Sequence of chain 1.A:
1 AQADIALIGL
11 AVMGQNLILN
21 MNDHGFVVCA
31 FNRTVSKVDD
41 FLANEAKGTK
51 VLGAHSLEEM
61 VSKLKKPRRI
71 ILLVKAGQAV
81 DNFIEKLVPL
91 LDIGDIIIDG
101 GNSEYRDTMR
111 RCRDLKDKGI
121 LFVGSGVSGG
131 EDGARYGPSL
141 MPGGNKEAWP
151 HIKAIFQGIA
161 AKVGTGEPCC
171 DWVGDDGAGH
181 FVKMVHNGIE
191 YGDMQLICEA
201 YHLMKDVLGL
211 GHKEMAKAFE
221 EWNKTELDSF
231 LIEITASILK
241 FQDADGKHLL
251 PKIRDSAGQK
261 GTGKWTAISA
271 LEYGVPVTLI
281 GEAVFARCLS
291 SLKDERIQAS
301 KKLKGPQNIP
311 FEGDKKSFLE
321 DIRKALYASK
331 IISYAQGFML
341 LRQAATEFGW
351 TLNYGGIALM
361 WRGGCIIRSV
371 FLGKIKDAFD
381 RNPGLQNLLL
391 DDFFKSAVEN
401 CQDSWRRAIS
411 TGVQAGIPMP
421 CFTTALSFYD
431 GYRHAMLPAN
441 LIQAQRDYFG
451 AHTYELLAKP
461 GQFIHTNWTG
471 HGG

Binding-site contacts:
Ligand atom C2 contacts residue VAL127 of chain 1.A at 3.9 Å (hydrophobic).
Ligand atom O6 contacts residue GLU190 of chain 1.A at 4.0 Å.
Ligand atom O3 contacts residue ASN187 of chain 1.A at 2.8 Å (h-bond).
Ligand atom O1 contacts residue SER128 of chain 1.A at 2.8 Å (h-bond).
Ligand atom C1 contacts residue LYS183 of chain 1.A at 4.0 Å.
Ligand atom C1 contacts residue ILE366 of chain 1.A at 3.9 Å (hydrophobic).
Ligand atom O2P contacts residue TYR191 of chain 1.A at 3.6 Å.
Ligand atom P contacts residue TYR191 of chain 1.A at 3.7 Å.
Ligand atom O1 contacts residue GLU190 of chain 1.A at 4.0 Å.
Ligand atom O1A contacts residue ASN187 of chain 1.A at 3.4 Å (h-bond).
Ligand atom O2P contacts residue ARG287 of chain 1.A at 2.9 Å (salt-bridge).
Ligand atom O1A contacts residue GLU190 of chain 1.A at 3.0 Å (salt-bridge).
Ligand atom C5 contacts residue HIS452 of chain 2.A at 3.9 Å.
Ligand atom C3 contacts residue LYS183 of chain 1.A at 3.8 Å.
Ligand atom O1A contacts residue ILE366 of chain 1.A at 3.9 Å.
Ligand atom P contacts residue ARG446 of chain 2.A at 3.5 Å.
Ligand atom C4 contacts residue HIS452 of chain 2.A at 4.0 Å.
Ligand atom O1P contacts residue ARG446 of chain 2.A at 2.5 Å (salt-bridge).
Ligand atom C1 contacts residue ASN187 of chain 1.A at 4.0 Å.
Ligand atom O3P contacts residue GLN259 of chain 1.A at 3.9 Å.
Ligand atom O1 contacts residue ILE366 of chain 1.A at 3.2 Å.
Ligand atom O1P contacts residue LYS260 of chain 1.A at 3.5 Å.
Ligand atom O2P contacts residue ARG446 of chain 2.A at 3.0 Å (salt-bridge).
Ligand atom O1 contacts residue GLY129 of chain 1.A at 3.5 Å (h-bond).
Ligand atom P contacts residue LYS260 of chain 1.A at 3.9 Å.
Ligand atom C2 contacts residue LYS183 of chain 1.A at 3.5 Å.
Ligand atom C6 contacts residue THR262 of chain 1.A at 3.7 Å.
Ligand atom C1 contacts residue GLU190 of chain 1.A at 4.0 Å.
Ligand atom O2 contacts residue GLY130 of chain 1.A at 3.9 Å.
Ligand atom O3P contacts residue THR262 of chain 1.A at 3.5 Å (h-bond).
Ligand atom C1 contacts residue SER128 of chain 1.A at 3.9 Å.
Ligand atom O1P contacts residue HIS452 of chain 2.A at 3.9 Å.
Ligand atom O5 contacts residue HIS452 of chain 2.A at 2.8 Å (h-bond).
Ligand atom O3P contacts residue LYS260 of chain 1.A at 2.9 Å (salt-bridge).
Ligand atom O3 contacts residue ASN102 of chain 1.A at 3.6 Å (h-bond).
Ligand atom O3 contacts residue LYS183 of chain 1.A at 3.2 Å (salt-bridge).
Ligand atom O4 contacts residue HIS452 of chain 2.A at 3.6 Å.
Ligand atom O1 contacts residue HIS186 of chain 1.A at 3.8 Å.
Ligand atom C6 contacts residue ASN187 of chain 1.A at 3.4 Å.
Ligand atom O3P contacts residue TYR191 of chain 1.A at 2.6 Å (h-bond).

This small molecule binds to this protein.
Small molecule (SMILES): O=C(O)[C@H](O)[C@@H](O)[C@H](O)[C@H](O)COP(=O)(O)O

Sequence of chain 2.A:
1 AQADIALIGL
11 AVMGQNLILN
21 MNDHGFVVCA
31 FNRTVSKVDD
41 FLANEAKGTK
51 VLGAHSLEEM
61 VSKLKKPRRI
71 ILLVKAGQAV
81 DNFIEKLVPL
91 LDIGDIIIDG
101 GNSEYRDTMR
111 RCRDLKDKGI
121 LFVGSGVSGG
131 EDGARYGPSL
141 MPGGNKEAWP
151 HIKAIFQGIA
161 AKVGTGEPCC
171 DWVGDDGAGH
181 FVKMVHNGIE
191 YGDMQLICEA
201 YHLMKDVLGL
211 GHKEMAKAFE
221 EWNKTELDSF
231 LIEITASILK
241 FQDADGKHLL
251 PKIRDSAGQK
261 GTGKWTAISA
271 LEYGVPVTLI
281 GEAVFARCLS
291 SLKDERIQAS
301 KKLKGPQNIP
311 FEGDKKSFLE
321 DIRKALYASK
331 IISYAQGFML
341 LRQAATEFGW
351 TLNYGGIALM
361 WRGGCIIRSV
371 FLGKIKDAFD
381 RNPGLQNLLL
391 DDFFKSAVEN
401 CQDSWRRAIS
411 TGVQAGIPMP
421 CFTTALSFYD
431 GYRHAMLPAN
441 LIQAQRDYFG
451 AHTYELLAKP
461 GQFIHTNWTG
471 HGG